The small molecule below binds the protein below.
Small molecule (SMILES): Cn1cncc1[C@@](N)(c1ccc(Cl)cc1)c1ccc2c(c1)c(-c1cccc(Cl)c1)cc(=O)n2C

Sequence of chain 1.B:
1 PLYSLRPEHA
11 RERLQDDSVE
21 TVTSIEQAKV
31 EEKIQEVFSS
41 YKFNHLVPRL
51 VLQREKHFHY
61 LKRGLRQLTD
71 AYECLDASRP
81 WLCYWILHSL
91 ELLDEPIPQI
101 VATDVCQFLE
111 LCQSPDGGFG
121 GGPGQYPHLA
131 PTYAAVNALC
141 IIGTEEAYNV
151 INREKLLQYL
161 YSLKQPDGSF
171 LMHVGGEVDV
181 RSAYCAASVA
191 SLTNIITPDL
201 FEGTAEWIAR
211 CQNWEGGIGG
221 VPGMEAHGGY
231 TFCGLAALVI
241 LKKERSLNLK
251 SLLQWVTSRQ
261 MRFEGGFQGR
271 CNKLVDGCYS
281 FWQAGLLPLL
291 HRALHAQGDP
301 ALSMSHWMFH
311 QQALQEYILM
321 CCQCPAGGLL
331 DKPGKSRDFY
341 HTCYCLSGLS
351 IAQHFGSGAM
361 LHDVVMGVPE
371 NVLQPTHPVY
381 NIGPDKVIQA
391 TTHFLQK

Binding-site contacts:
Ligand atom C24 contacts residue TYR340 of chain 1.B at 4.1 Å (hydrophobic).
Ligand atom O1 contacts residue LEU75 of chain 1.B at 3.7 Å.
Ligand atom N2 contacts residue ASP276 of chain 1.B at 3.7 Å.
Ligand atom C23 contacts residue TRP85 of chain 1.B at 3.7 Å (hydrophobic).
Ligand atom CL2 contacts residue TRP81 of chain 1.B at 4.5 Å.
Ligand atom N4 contacts residue ASP338 of chain 1.B at 4.1 Å.
Ligand atom C22 contacts residue TRP85 of chain 1.B at 3.7 Å (hydrophobic).
Ligand atom C27 contacts residue LEU75 of chain 1.B at 3.7 Å (hydrophobic).
Ligand atom C2 contacts residue ZN1 of chain 1.C at 4.0 Å.
Ligand atom CL2 contacts residue TRP85 of chain 1.B at 4.1 Å.
Ligand atom C27 contacts residue TRP85 of chain 1.B at 3.7 Å (hydrophobic).
Ligand atom C26 contacts residue TRP81 of chain 1.B at 4.0 Å (hydrophobic).
Ligand atom C21 contacts residue TRP85 of chain 1.B at 4.3 Å (hydrophobic).
Ligand atom C25 contacts residue TRP85 of chain 1.B at 3.8 Å (hydrophobic).
Ligand atom C19 contacts residue ASP338 of chain 1.B at 4.3 Å.
Ligand atom C20 contacts residue LEU75 of chain 1.B at 3.8 Å (hydrophobic).
Ligand atom C18 contacts residue ASP338 of chain 1.B at 3.5 Å.
Ligand atom CL1 contacts residue ARG181 of chain 1.B at 4.2 Å.
Ligand atom C25 contacts residue TRP81 of chain 1.B at 3.6 Å (hydrophobic).
Ligand atom C24 contacts residue TRP85 of chain 1.B at 3.5 Å (hydrophobic).
Ligand atom C2 contacts residue TYR279 of chain 1.B at 4.0 Å (hydrophobic).
Ligand atom N2 contacts residue ZN1 of chain 1.C at 2.8 Å.
Ligand atom C19 contacts residue LEU75 of chain 1.B at 4.3 Å (hydrophobic).
Ligand atom C2 contacts residue ASP276 of chain 1.B at 4.4 Å.
Ligand atom C14 contacts residue TYR340 of chain 1.B at 4.4 Å (hydrophobic).
Ligand atom C7 contacts residue TYR340 of chain 1.B at 4.4 Å (hydrophobic).
Ligand atom N2 contacts residue CYS278 of chain 1.B at 4.1 Å.
Ligand atom C20 contacts residue TRP85 of chain 1.B at 4.0 Å (hydrophobic).
Ligand atom C3 contacts residue HIS341 of chain 1.B at 4.2 Å.
Ligand atom C20 contacts residue TYR340 of chain 1.B at 4.1 Å (hydrophobic).
Ligand atom O1 contacts residue ASP338 of chain 1.B at 3.8 Å.
Ligand atom C23 contacts residue TYR340 of chain 1.B at 3.7 Å (hydrophobic).
Ligand atom N2 contacts residue TYR340 of chain 1.B at 4.3 Å.
Ligand atom C21 contacts residue TYR340 of chain 1.B at 4.3 Å (hydrophobic).
Ligand atom O1 contacts residue TYR72 of chain 1.B at 4.3 Å.
Ligand atom C3 contacts residue ZN1 of chain 1.C at 3.4 Å.
Ligand atom CL2 contacts residue TYR340 of chain 1.B at 3.5 Å.
Ligand atom C3 contacts residue TYR340 of chain 1.B at 3.9 Å (hydrophobic).
Ligand atom C26 contacts residue TRP85 of chain 1.B at 3.8 Å (hydrophobic).